This protein binds this small molecule.
Small molecule (SMILES): CC(=O)N[C@@H]1[C@@H](O)[C@H](O)[C@@H](CO)O[C@H]1O

Binding-site contacts:
Ligand atom O5 contacts residue LEU292 of chain 1.C at 3.4 Å.
Ligand atom C3 contacts residue ASN271 of chain 1.C at 3.6 Å.
Ligand atom C1 contacts residue ASN271 of chain 1.C at 1.4 Å.
Ligand atom C8 contacts residue ASN271 of chain 1.C at 4.4 Å.
Ligand atom C1 contacts residue LEU292 of chain 1.C at 4.4 Å (hydrophobic).
Ligand atom O5 contacts residue ASN271 of chain 1.C at 2.4 Å (h-bond).
Ligand atom C2 contacts residue ASN271 of chain 1.C at 2.3 Å.
Ligand atom O7 contacts residue ASN271 of chain 1.C at 3.4 Å (h-bond).
Ligand atom N2 contacts residue ASN271 of chain 1.C at 2.8 Å (h-bond).
Ligand atom C7 contacts residue ASN271 of chain 1.C at 3.3 Å.
Ligand atom C5 contacts residue ASN271 of chain 1.C at 3.7 Å.
Ligand atom C8 contacts residue VAL410 of chain 1.C at 3.7 Å (hydrophobic).
Ligand atom C4 contacts residue ASN271 of chain 1.C at 4.1 Å.
Ligand atom C6 contacts residue LEU292 of chain 1.C at 4.0 Å (hydrophobic).
Ligand atom C5 contacts residue LEU292 of chain 1.C at 4.3 Å (hydrophobic).

Sequence of chain 1.C:
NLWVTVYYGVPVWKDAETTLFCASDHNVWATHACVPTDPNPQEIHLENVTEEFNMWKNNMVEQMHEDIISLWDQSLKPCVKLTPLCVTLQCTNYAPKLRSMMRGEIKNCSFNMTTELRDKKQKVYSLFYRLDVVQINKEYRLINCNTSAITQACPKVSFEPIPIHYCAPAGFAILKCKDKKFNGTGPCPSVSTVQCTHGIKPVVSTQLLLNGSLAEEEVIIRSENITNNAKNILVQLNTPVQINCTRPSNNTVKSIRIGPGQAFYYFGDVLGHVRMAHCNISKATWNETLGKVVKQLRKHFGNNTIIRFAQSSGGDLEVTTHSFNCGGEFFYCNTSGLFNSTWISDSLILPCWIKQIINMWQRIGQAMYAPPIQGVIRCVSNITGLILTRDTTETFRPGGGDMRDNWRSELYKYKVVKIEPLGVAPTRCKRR